Sequence of chain 1.D:
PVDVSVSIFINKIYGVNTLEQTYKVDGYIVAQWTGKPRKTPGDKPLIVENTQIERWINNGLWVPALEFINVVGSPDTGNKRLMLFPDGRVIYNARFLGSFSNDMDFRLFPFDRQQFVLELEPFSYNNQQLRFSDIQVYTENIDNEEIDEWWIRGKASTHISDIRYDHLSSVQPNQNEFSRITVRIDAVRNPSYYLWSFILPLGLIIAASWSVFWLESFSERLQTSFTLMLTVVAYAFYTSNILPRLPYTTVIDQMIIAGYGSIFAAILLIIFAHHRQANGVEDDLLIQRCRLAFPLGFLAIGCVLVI

Binding-site contacts:
Ligand atom C15 contacts residue ASN141 of chain 1.D at 3.9 Å.
Ligand atom C3 contacts residue ILE13 of chain 1.D at 3.8 Å (hydrophobic).
Ligand atom C15 contacts residue ASP148 of chain 1.D at 3.2 Å.
Ligand atom C17 contacts residue ILE13 of chain 1.D at 2.8 Å (hydrophobic).
Ligand atom C16 contacts residue GLU140 of chain 1.D at 3.8 Å.
Ligand atom C6 contacts residue TRP150 of chain 1.D at 3.5 Å (hydrophobic).
Ligand atom C1 contacts residue ILE13 of chain 1.D at 3.5 Å (hydrophobic).
Ligand atom C8 contacts residue ILE13 of chain 1.D at 3.8 Å (hydrophobic).
Ligand atom C17 contacts residue TRP150 of chain 1.D at 3.6 Å (hydrophobic).
Ligand atom N2 contacts residue GLU140 of chain 1.D at 3.9 Å.
Ligand atom C9 contacts residue VAL137 of chain 1.D at 3.3 Å (hydrophobic).
Ligand atom C15 contacts residue GLU145 of chain 1.D at 3.1 Å.
Ligand atom CL1 contacts residue ILE10 of chain 1.D at 3.8 Å.
Ligand atom C7 contacts residue ILE13 of chain 1.D at 3.9 Å (hydrophobic).
Ligand atom C13 contacts residue ASP148 of chain 1.D at 4.0 Å.
Ligand atom C6 contacts residue ILE13 of chain 1.D at 3.8 Å (hydrophobic).
Ligand atom S1 contacts residue ILE152 of chain 1.D at 3.4 Å.
Ligand atom N2 contacts residue THR139 of chain 1.D at 4.0 Å.
Ligand atom C9 contacts residue THR139 of chain 1.D at 3.9 Å.
Ligand atom C13 contacts residue TRP150 of chain 1.D at 4.0 Å (hydrophobic).
Ligand atom N1 contacts residue ILE13 of chain 1.D at 3.8 Å.
Ligand atom C16 contacts residue THR139 of chain 1.D at 3.4 Å.
Ligand atom C3 contacts residue ILE152 of chain 1.D at 4.1 Å (hydrophobic).
Ligand atom C14 contacts residue ASP148 of chain 1.D at 3.2 Å.
Ligand atom C11 contacts residue THR139 of chain 1.D at 4.0 Å.
Ligand atom C5 contacts residue ILE13 of chain 1.D at 3.5 Å (hydrophobic).
Ligand atom N2 contacts residue ASP148 of chain 1.D at 3.6 Å.
Ligand atom C2 contacts residue ILE13 of chain 1.D at 3.8 Å (hydrophobic).
Ligand atom C15 contacts residue GLU140 of chain 1.D at 3.7 Å.
Ligand atom C7 contacts residue TRP150 of chain 1.D at 4.2 Å (hydrophobic).
Ligand atom C7 contacts residue PHE116 of chain 1.D at 3.4 Å (hydrophobic).
Ligand atom CL1 contacts residue ASN11 of chain 1.D at 3.5 Å.
Ligand atom S1 contacts residue ILE13 of chain 1.D at 3.9 Å.
Ligand atom C16 contacts residue ASN141 of chain 1.D at 3.3 Å.
Ligand atom C10 contacts residue THR139 of chain 1.D at 3.5 Å.
Ligand atom C8 contacts residue VAL137 of chain 1.D at 4.0 Å (hydrophobic).
Ligand atom C5 contacts residue TRP150 of chain 1.D at 3.0 Å (hydrophobic).
Ligand atom CL1 contacts residue THR139 of chain 1.D at 3.2 Å.
Ligand atom C6 contacts residue PHE116 of chain 1.D at 3.2 Å (hydrophobic).
Ligand atom C16 contacts residue ILE152 of chain 1.D at 3.8 Å (hydrophobic).

This small molecule binds to this protein.
Small molecule (SMILES): CN(C)CCCN1c2ccccc2Sc2ccc(Cl)cc21